The protein below binds the small molecule below.
Small molecule (SMILES): COC(=O)c1ccccc1S(=O)(=O)NC(=O)Nc1nc(C)cc(C)n1

Sequence of chain 2.A:
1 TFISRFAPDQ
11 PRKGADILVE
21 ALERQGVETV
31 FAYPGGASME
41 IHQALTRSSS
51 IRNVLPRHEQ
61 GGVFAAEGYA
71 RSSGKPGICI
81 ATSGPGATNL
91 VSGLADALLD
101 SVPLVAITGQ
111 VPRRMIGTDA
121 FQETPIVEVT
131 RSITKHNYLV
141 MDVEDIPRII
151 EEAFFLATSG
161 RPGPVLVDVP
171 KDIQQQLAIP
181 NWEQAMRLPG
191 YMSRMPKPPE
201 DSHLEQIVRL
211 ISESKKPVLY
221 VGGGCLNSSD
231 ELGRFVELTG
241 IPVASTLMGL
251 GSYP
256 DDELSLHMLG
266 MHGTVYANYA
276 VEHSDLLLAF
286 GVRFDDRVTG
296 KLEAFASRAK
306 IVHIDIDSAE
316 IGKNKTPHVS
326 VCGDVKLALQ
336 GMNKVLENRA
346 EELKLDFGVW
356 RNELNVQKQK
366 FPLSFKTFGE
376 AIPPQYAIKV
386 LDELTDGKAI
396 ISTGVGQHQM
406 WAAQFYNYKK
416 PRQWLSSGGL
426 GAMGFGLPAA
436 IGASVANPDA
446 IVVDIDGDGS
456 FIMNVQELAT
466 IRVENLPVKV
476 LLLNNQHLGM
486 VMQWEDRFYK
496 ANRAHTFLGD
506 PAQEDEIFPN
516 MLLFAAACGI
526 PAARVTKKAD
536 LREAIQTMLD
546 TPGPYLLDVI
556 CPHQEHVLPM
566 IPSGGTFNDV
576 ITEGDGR

Binding-site contacts:
Ligand atom C6' contacts residue ARG292 of chain 3.A at 3.5 Å.
Ligand atom N1' contacts residue ARG292 of chain 3.A at 2.9 Å (salt-bridge).
Ligand atom C2 contacts residue PRO112 of chain 2.A at 3.8 Å (hydrophobic).
Ligand atom N3' contacts residue GLY36 of chain 2.A at 3.4 Å.
Ligand atom N8 contacts residue LYS171 of chain 2.A at 2.9 Å (salt-bridge).
Ligand atom C6' contacts residue TRP489 of chain 3.A at 3.7 Å (hydrophobic).
Ligand atom C5' contacts residue TRP489 of chain 3.A at 3.6 Å (hydrophobic).
Ligand atom C3 contacts residue ARG292 of chain 3.A at 3.8 Å.
Ligand atom C6 contacts residue PHE121 of chain 2.A at 3.2 Å (hydrophobic).
Ligand atom O11 contacts residue PRO112 of chain 2.A at 3.7 Å.
Ligand atom C6 contacts residue VAL111 of chain 2.A at 3.6 Å (hydrophobic).
Ligand atom C5 contacts residue PHE121 of chain 2.A at 3.7 Å (hydrophobic).
Ligand atom C7' contacts residue PHE121 of chain 2.A at 3.8 Å (hydrophobic).
Ligand atom C13 contacts residue GLN122 of chain 2.A at 3.4 Å.
Ligand atom C9 contacts residue SER568 of chain 3.A at 3.8 Å.
Ligand atom O7A contacts residue SER568 of chain 3.A at 2.8 Å (h-bond).
Ligand atom C9 contacts residue ARG292 of chain 3.A at 3.6 Å.
Ligand atom N1' contacts residue TRP489 of chain 3.A at 3.3 Å.
Ligand atom O7B contacts residue PRO112 of chain 2.A at 3.4 Å.
Ligand atom C4 contacts residue ARG292 of chain 3.A at 3.7 Å.
Ligand atom C2' contacts residue TRP489 of chain 3.A at 3.4 Å (hydrophobic).
Ligand atom C5 contacts residue ASP291 of chain 3.A at 3.3 Å.
Ligand atom N1' contacts residue PHE121 of chain 2.A at 3.8 Å.
Ligand atom O9 contacts residue SER568 of chain 3.A at 3.0 Å (h-bond).
Ligand atom N10 contacts residue TRP489 of chain 3.A at 3.3 Å.
Ligand atom O11 contacts residue VAL111 of chain 2.A at 3.5 Å.
Ligand atom O9 contacts residue ARG292 of chain 3.A at 2.5 Å (salt-bridge).
Ligand atom N3' contacts residue TRP489 of chain 3.A at 3.7 Å.
Ligand atom C13 contacts residue PHE121 of chain 2.A at 3.6 Å (hydrophobic).
Ligand atom C7' contacts residue ARG292 of chain 3.A at 3.3 Å.
Ligand atom O9 contacts residue TRP489 of chain 3.A at 3.8 Å.
Ligand atom C9 contacts residue TRP489 of chain 3.A at 3.6 Å (hydrophobic).
Ligand atom C4' contacts residue TRP489 of chain 3.A at 3.7 Å (hydrophobic).
Ligand atom C5' contacts residue MET485 of chain 3.A at 3.5 Å (hydrophobic).
Ligand atom C9 contacts residue LYS171 of chain 2.A at 3.8 Å.
Ligand atom O7B contacts residue LYS171 of chain 2.A at 2.9 Å.
Ligand atom C5 contacts residue ALA120 of chain 2.A at 3.6 Å (hydrophobic).
Ligand atom O12 contacts residue PHE121 of chain 2.A at 3.7 Å.
Ligand atom C13 contacts residue SER83 of chain 2.A at 3.7 Å.
Ligand atom C4 contacts residue ASP291 of chain 3.A at 3.3 Å.

Sequence of chain 3.A:
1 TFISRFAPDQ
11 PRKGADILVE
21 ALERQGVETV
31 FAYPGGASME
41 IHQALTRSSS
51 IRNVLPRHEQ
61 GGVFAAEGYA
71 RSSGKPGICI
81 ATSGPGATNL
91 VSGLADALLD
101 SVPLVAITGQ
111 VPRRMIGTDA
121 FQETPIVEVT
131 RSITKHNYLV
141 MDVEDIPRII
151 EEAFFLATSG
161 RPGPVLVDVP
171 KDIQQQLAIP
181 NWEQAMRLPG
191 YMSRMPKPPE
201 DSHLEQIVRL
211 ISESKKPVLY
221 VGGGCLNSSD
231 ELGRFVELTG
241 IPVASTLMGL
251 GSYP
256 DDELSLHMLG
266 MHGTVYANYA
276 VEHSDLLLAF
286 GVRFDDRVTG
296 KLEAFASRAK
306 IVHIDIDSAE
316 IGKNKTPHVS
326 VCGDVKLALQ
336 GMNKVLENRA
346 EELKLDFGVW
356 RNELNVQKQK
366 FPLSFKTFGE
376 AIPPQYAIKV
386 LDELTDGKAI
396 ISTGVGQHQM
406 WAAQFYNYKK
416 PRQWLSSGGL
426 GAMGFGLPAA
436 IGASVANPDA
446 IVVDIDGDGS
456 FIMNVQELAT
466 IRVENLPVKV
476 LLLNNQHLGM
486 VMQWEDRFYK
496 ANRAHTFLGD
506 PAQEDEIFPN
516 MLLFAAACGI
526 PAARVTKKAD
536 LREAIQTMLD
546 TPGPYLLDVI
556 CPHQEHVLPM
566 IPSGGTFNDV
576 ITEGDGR